Binding-site contacts:
Ligand atom C5 contacts residue PHE630 of chain 1.D at 3.5 Å (hydrophobic).
Ligand atom O3G contacts residue MG1 of chain 1.O at 2.0 Å.
Ligand atom C2' contacts residue ASP656 of chain 1.D at 3.7 Å.
Ligand atom N7 contacts residue PHE630 of chain 1.D at 3.5 Å.
Ligand atom C2' contacts residue THR511 of chain 1.D at 3.7 Å.
Ligand atom C6 contacts residue PHE630 of chain 1.D at 3.4 Å (hydrophobic).
Ligand atom O1A contacts residue GLY508 of chain 1.D at 3.0 Å (h-bond).
Ligand atom O3B contacts residue ALA506 of chain 1.D at 2.9 Å (h-bond).
Ligand atom O2B contacts residue MG1 of chain 1.O at 2.6 Å.
Ligand atom O2' contacts residue ASP656 of chain 1.D at 2.8 Å (salt-bridge).
Ligand atom O2A contacts residue THR511 of chain 1.D at 3.6 Å.
Ligand atom O1B contacts residue GLY508 of chain 1.D at 2.6 Å (h-bond).
Ligand atom N6 contacts residue PHE630 of chain 1.D at 3.4 Å.
Ligand atom O2A contacts residue SER510 of chain 1.D at 3.2 Å.
Ligand atom O3G contacts residue ARG620 of chain 1.B at 3.7 Å.
Ligand atom O2' contacts residue LEU655 of chain 1.D at 3.7 Å.
Ligand atom O1B contacts residue THR507 of chain 1.D at 2.8 Å (h-bond).
Ligand atom N6 contacts residue ASP467 of chain 1.D at 3.6 Å.
Ligand atom O1B contacts residue LYS509 of chain 1.D at 3.3 Å (salt-bridge).
Ligand atom N3 contacts residue LEU655 of chain 1.D at 3.8 Å.
Ligand atom O4' contacts residue PHE630 of chain 1.D at 3.7 Å.
Ligand atom PG contacts residue MG1 of chain 1.O at 3.6 Å.
Ligand atom O1B contacts residue ALA506 of chain 1.D at 3.6 Å.
Ligand atom O1A contacts residue THR511 of chain 1.D at 3.7 Å.
Ligand atom O2G contacts residue ARG620 of chain 1.B at 3.5 Å (salt-bridge).
Ligand atom O3G contacts residue SER510 of chain 1.D at 3.7 Å.
Ligand atom O2G contacts residue ARG619 of chain 1.B at 2.5 Å (salt-bridge).
Ligand atom S1G contacts residue LYS509 of chain 1.D at 3.8 Å.
Ligand atom C8 contacts residue THR511 of chain 1.D at 3.5 Å.
Ligand atom C2 contacts residue ASP652 of chain 1.D at 3.4 Å.
Ligand atom N9 contacts residue LEU655 of chain 1.D at 3.7 Å.
Ligand atom N3 contacts residue ASP652 of chain 1.D at 3.3 Å (salt-bridge).
Ligand atom O3' contacts residue ASP656 of chain 1.D at 3.3 Å (salt-bridge).
Ligand atom C4 contacts residue LEU655 of chain 1.D at 3.5 Å (hydrophobic).
Ligand atom C4' contacts residue LEU651 of chain 1.D at 3.7 Å (hydrophobic).
Ligand atom S1G contacts residue ASN605 of chain 1.D at 2.8 Å (h-bond).
Ligand atom N6 contacts residue ILE464 of chain 1.D at 3.6 Å (h-bond).
Ligand atom O4' contacts residue LEU651 of chain 1.D at 3.7 Å.
Ligand atom C3' contacts residue ASP656 of chain 1.D at 3.7 Å.
Ligand atom O2B contacts residue SER510 of chain 1.D at 2.8 Å (h-bond).

Sequence of chain 1.B:
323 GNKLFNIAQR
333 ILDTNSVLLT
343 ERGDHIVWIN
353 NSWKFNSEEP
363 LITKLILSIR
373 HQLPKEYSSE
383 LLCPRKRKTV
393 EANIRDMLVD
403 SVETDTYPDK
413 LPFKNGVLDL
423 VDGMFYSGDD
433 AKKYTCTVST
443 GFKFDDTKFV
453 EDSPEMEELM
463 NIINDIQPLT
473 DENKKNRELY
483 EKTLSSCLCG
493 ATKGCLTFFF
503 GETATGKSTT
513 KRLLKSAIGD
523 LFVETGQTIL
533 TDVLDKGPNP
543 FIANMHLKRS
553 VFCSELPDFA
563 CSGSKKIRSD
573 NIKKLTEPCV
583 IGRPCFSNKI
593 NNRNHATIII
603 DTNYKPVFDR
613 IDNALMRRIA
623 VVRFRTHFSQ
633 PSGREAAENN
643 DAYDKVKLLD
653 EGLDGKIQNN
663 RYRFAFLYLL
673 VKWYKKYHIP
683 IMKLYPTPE

Sequence of chain 1.D:
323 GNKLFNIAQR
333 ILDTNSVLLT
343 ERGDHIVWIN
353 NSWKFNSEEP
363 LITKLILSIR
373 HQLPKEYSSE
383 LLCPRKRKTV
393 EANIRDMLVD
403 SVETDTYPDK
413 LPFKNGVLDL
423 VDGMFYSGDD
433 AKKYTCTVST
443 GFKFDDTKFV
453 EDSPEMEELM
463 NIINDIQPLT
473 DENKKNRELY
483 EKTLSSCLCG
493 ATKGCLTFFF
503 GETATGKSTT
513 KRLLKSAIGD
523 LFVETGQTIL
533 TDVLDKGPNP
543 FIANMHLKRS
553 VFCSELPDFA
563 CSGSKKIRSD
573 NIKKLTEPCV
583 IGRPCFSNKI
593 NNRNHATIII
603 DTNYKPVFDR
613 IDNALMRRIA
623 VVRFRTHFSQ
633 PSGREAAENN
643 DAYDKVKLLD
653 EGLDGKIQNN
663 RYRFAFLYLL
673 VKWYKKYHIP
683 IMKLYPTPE

The small molecule below binds the protein below.
Small molecule (SMILES): Nc1ncnc2c1ncn2[C@@H]1O[C@H](COP(=O)(O)OP(=O)(O)OP(O)(O)=S)[C@@H](O)[C@H]1O